Binding-site contacts:
Ligand atom C1 contacts residue ASN53 of chain 1.B at 2.8 Å.
Ligand atom N2 contacts residue ASN53 of chain 1.B at 4.1 Å.
Ligand atom O6 contacts residue ASN53 of chain 1.B at 3.4 Å (h-bond).
Ligand atom O7 contacts residue LEU46 of chain 1.B at 4.5 Å.
Ligand atom C5 contacts residue ASN53 of chain 1.B at 3.5 Å.
Ligand atom O7 contacts residue ASN53 of chain 1.B at 4.0 Å.
Ligand atom C7 contacts residue ASN53 of chain 1.B at 4.4 Å.
Ligand atom C4 contacts residue ASN53 of chain 1.B at 3.7 Å.
Ligand atom O5 contacts residue ASN53 of chain 1.B at 2.4 Å (h-bond).
Ligand atom C6 contacts residue ASN53 of chain 1.B at 4.0 Å.
Ligand atom C8 contacts residue PRO48 of chain 1.B at 4.1 Å (hydrophobic).
Ligand atom C3 contacts residue ASN53 of chain 1.B at 4.0 Å.
Ligand atom C2 contacts residue ASN53 of chain 1.B at 3.0 Å.
Ligand atom C7 contacts residue LEU46 of chain 1.B at 4.5 Å (hydrophobic).

Sequence of chain 1.B:
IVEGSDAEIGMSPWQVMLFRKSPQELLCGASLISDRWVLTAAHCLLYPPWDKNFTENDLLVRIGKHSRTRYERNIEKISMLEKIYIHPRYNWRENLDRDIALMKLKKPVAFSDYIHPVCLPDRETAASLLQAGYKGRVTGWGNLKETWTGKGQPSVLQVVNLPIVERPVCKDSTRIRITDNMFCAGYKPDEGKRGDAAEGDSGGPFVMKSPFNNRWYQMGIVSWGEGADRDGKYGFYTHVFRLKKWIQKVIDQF

The protein below binds the small molecule below.
Small molecule (SMILES): CC(=O)N[C@@H]1[C@@H](O)[C@H](O)[C@@H](CO)O[C@H]1O